A protein and the small-molecule ligand that binds it are described below.
Small molecule (SMILES): CC(=O)N[C@@H]1[C@@H](O)[C@H](O)[C@@H](CO)O[C@H]1O

Binding-site contacts:
Ligand atom C1 contacts residue ASN332 of chain 1.B at 1.4 Å.
Ligand atom C2 contacts residue ASN332 of chain 1.B at 2.3 Å.
Ligand atom C8 contacts residue NAG1 of chain 1.Z at 3.4 Å.
Ligand atom O7 contacts residue ASN332 of chain 1.B at 3.5 Å (h-bond).
Ligand atom C8 contacts residue ASN170 of chain 1.B at 3.7 Å.
Ligand atom C1 contacts residue SER199 of chain 1.B at 4.4 Å.
Ligand atom C3 contacts residue ASN332 of chain 1.B at 3.6 Å.
Ligand atom N2 contacts residue ASN332 of chain 1.B at 2.7 Å (h-bond).
Ligand atom C7 contacts residue ASN332 of chain 1.B at 3.3 Å.
Ligand atom O5 contacts residue ASN332 of chain 1.B at 2.4 Å (h-bond).
Ligand atom O5 contacts residue SER199 of chain 1.B at 3.7 Å.
Ligand atom C8 contacts residue ARG160 of chain 1.B at 3.9 Å.
Ligand atom O6 contacts residue SER199 of chain 1.B at 3.7 Å.
Ligand atom C7 contacts residue ARG160 of chain 1.B at 4.5 Å.
Ligand atom C4 contacts residue ASN332 of chain 1.B at 4.2 Å.
Ligand atom O7 contacts residue ARG160 of chain 1.B at 4.2 Å.
Ligand atom O7 contacts residue ASN170 of chain 1.B at 4.2 Å.
Ligand atom C5 contacts residue ASN332 of chain 1.B at 3.7 Å.
Ligand atom C7 contacts residue ASN170 of chain 1.B at 4.2 Å.
Ligand atom C8 contacts residue ASN332 of chain 1.B at 4.4 Å.

Sequence of chain 1.B:
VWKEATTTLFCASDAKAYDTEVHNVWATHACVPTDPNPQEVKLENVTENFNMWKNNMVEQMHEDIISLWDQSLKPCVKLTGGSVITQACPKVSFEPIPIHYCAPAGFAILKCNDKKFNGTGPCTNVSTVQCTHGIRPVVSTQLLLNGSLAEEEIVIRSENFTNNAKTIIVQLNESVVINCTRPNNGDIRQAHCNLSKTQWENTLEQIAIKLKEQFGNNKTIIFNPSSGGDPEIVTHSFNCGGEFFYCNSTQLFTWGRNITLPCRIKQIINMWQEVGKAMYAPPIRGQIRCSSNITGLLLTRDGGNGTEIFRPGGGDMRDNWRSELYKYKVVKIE